Sequence of chain 1.A:
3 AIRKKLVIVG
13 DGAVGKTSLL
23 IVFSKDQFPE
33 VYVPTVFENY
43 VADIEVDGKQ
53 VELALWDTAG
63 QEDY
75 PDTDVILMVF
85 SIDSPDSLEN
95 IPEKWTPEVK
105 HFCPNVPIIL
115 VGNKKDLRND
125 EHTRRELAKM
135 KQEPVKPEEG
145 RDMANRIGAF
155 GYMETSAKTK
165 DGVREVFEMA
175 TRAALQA

Binding-site contacts:
Ligand atom C1 contacts residue VAL9 of chain 1.A at 4.0 Å (hydrophobic).
Ligand atom O12 contacts residue CYS107 of chain 1.A at 4.3 Å.
Ligand atom C3 contacts residue VAL9 of chain 1.A at 4.2 Å (hydrophobic).
Ligand atom O16 contacts residue ILE80 of chain 1.A at 3.3 Å.
Ligand atom O17 contacts residue PHE106 of chain 1.A at 3.2 Å.
Ligand atom O12 contacts residue THR77 of chain 1.A at 3.3 Å (h-bond).
Ligand atom C4 contacts residue VAL11 of chain 1.A at 4.0 Å (hydrophobic).
Ligand atom C5 contacts residue VAL9 of chain 1.A at 4.4 Å (hydrophobic).
Ligand atom C8 contacts residue THR77 of chain 1.A at 4.0 Å.
Ligand atom C13 contacts residue LYS7 of chain 1.A at 3.9 Å.
Ligand atom C3 contacts residue THR60 of chain 1.A at 3.8 Å.
Ligand atom O17 contacts residue GLU102 of chain 1.A at 3.6 Å (salt-bridge).
Ligand atom C2 contacts residue VAL9 of chain 1.A at 4.1 Å (hydrophobic).
Ligand atom O16 contacts residue VAL103 of chain 1.A at 3.3 Å.
Ligand atom O12 contacts residue LYS7 of chain 1.A at 4.1 Å.
Ligand atom C14 contacts residue LYS7 of chain 1.A at 3.1 Å.
Ligand atom S9 contacts residue CYS107 of chain 1.A at 3.0 Å (h-bond).
Ligand atom C13 contacts residue PRO75 of chain 1.A at 4.2 Å (hydrophobic).
Ligand atom O12 contacts residue PRO75 of chain 1.A at 3.8 Å.
Ligand atom C2 contacts residue THR60 of chain 1.A at 4.0 Å.
Ligand atom C7 contacts residue THR77 of chain 1.A at 3.3 Å.
Ligand atom C6 contacts residue VAL9 of chain 1.A at 4.2 Å (hydrophobic).
Ligand atom O11 contacts residue CYS107 of chain 1.A at 3.7 Å.
Ligand atom O16 contacts residue CYS107 of chain 1.A at 3.4 Å (h-bond).
Ligand atom C15 contacts residue LYS7 of chain 1.A at 4.1 Å.
Ligand atom C15 contacts residue TRP58 of chain 1.A at 4.3 Å (hydrophobic).
Ligand atom C4 contacts residue GLU102 of chain 1.A at 3.6 Å.
Ligand atom C5 contacts residue CYS107 of chain 1.A at 4.2 Å (hydrophobic).
Ligand atom O17 contacts residue VAL103 of chain 1.A at 3.1 Å.
Ligand atom C3 contacts residue VAL11 of chain 1.A at 4.3 Å (hydrophobic).
Ligand atom C10 contacts residue CYS107 of chain 1.A at 3.4 Å (hydrophobic).
Ligand atom S9 contacts residue VAL103 of chain 1.A at 4.1 Å.
Ligand atom C10 contacts residue THR77 of chain 1.A at 3.7 Å.
Ligand atom C7 contacts residue CYS107 of chain 1.A at 2.7 Å (hydrophobic).
Ligand atom C3 contacts residue GLU102 of chain 1.A at 4.0 Å.
Ligand atom C8 contacts residue PHE106 of chain 1.A at 3.9 Å (hydrophobic).
Ligand atom C8 contacts residue CYS107 of chain 1.A at 1.7 Å (hydrophobic).
Ligand atom O11 contacts residue PHE106 of chain 1.A at 3.8 Å.
Ligand atom C6 contacts residue CYS107 of chain 1.A at 4.1 Å (hydrophobic).
Ligand atom O17 contacts residue CYS107 of chain 1.A at 3.8 Å.

This small molecule binds to this protein.
Small molecule (SMILES): C=CCOC(=O)[C@@H]1CS(=O)(=O)c2ccccc21